Sequence of chain 1.A:
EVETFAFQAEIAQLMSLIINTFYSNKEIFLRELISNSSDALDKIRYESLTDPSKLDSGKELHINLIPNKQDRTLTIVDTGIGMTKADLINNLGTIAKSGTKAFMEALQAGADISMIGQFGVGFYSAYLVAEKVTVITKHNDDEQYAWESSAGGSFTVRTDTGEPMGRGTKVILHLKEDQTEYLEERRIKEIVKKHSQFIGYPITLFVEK

This protein binds this small molecule.
Small molecule (SMILES): CCCCn1c(Cc2cc(OC)ccc2OC)nc2c(N)ncnc21

Binding-site contacts:
Ligand atom C5 contacts residue LEU107 of chain 1.A at 3.6 Å (hydrophobic).
Ligand atom C5 contacts residue TYR139 of chain 1.A at 3.6 Å (hydrophobic).
Ligand atom N5 contacts residue ASP93 of chain 1.A at 2.8 Å (salt-bridge).
Ligand atom C4 contacts residue LEU107 of chain 1.A at 3.6 Å (hydrophobic).
Ligand atom C14 contacts residue ALA55 of chain 1.A at 3.5 Å (hydrophobic).
Ligand atom C5 contacts residue PHE138 of chain 1.A at 3.8 Å (hydrophobic).
Ligand atom C1 contacts residue LEU107 of chain 1.A at 3.7 Å (hydrophobic).
Ligand atom N5 contacts residue SER52 of chain 1.A at 4.0 Å.
Ligand atom C18 contacts residue GLY135 of chain 1.A at 3.8 Å.
Ligand atom C6 contacts residue PHE138 of chain 1.A at 3.5 Å (hydrophobic).
Ligand atom C8 contacts residue TRP162 of chain 1.A at 3.5 Å (hydrophobic).
Ligand atom C8 contacts residue VAL150 of chain 1.A at 3.8 Å (hydrophobic).
Ligand atom C9 contacts residue PHE138 of chain 1.A at 3.9 Å (hydrophobic).
Ligand atom C9 contacts residue ASN51 of chain 1.A at 3.5 Å.
Ligand atom C1 contacts residue PHE138 of chain 1.A at 3.6 Å (hydrophobic).
Ligand atom C12 contacts residue MET98 of chain 1.A at 3.6 Å (hydrophobic).
Ligand atom N3 contacts residue ALA55 of chain 1.A at 3.3 Å.
Ligand atom C19 contacts residue TYR139 of chain 1.A at 3.9 Å (hydrophobic).
Ligand atom N3 contacts residue THR184 of chain 1.A at 3.4 Å (h-bond).
Ligand atom N2 contacts residue MET98 of chain 1.A at 3.7 Å.
Ligand atom O2 contacts residue PHE138 of chain 1.A at 3.9 Å.
Ligand atom C3 contacts residue LEU107 of chain 1.A at 3.7 Å (hydrophobic).
Ligand atom C19 contacts residue GLY135 of chain 1.A at 3.9 Å.
Ligand atom C3 contacts residue PHE138 of chain 1.A at 3.8 Å (hydrophobic).
Ligand atom C4 contacts residue PHE138 of chain 1.A at 3.7 Å (hydrophobic).
Ligand atom C2 contacts residue PHE138 of chain 1.A at 3.7 Å (hydrophobic).
Ligand atom N4 contacts residue MET98 of chain 1.A at 3.5 Å.
Ligand atom C19 contacts residue ALA111 of chain 1.A at 3.8 Å (hydrophobic).
Ligand atom C8 contacts residue LEU103 of chain 1.A at 3.9 Å (hydrophobic).
Ligand atom C2 contacts residue LEU107 of chain 1.A at 3.7 Å (hydrophobic).
Ligand atom C13 contacts residue ASP93 of chain 1.A at 3.9 Å.
Ligand atom C8 contacts residue PHE138 of chain 1.A at 3.9 Å (hydrophobic).
Ligand atom N1 contacts residue ASN51 of chain 1.A at 3.5 Å.
Ligand atom C15 contacts residue LEU107 of chain 1.A at 3.4 Å (hydrophobic).
Ligand atom O2 contacts residue MET98 of chain 1.A at 3.8 Å.
Ligand atom C6 contacts residue LEU107 of chain 1.A at 3.6 Å (hydrophobic).
Ligand atom O20 contacts residue PHE138 of chain 1.A at 3.7 Å.
Ligand atom C15 contacts residue MET98 of chain 1.A at 3.9 Å (hydrophobic).
Ligand atom N3 contacts residue ASP93 of chain 1.A at 4.0 Å.
Ligand atom N5 contacts residue THR184 of chain 1.A at 3.9 Å.